Binding-site contacts:
Ligand atom C38 contacts residue GLY31 of chain 1.C at 3.3 Å.
Ligand atom C34 contacts residue THR252 of chain 1.C at 3.1 Å.
Ligand atom O5 contacts residue GLN93 of chain 1.C at 3.3 Å (h-bond).
Ligand atom C43 contacts residue ARG255 of chain 1.C at 3.4 Å.
Ligand atom C3 contacts residue ASP248 of chain 1.C at 3.4 Å.
Ligand atom C22 contacts residue GLY94 of chain 1.C at 3.5 Å.
Ligand atom C24 contacts residue LYS127 of chain 1.C at 3.4 Å.
Ligand atom O1 contacts residue ASP248 of chain 1.C at 2.6 Å (salt-bridge).
Ligand atom C11 contacts residue GLY54 of chain 1.C at 3.5 Å.
Ligand atom C2 contacts residue GLY54 of chain 1.C at 3.5 Å.
Ligand atom C16 contacts residue TYR91 of chain 1.C at 3.3 Å (hydrophobic).
Ligand atom F2 contacts residue GLY94 of chain 1.C at 2.5 Å.
Ligand atom O4 contacts residue TYR218 of chain 1.C at 2.8 Å (h-bond).
Ligand atom O6 contacts residue THR252 of chain 1.C at 2.8 Å (h-bond).
Ligand atom O7 contacts residue ASN253 of chain 1.C at 3.0 Å (h-bond).
Ligand atom O3 contacts residue THR92 of chain 1.C at 3.0 Å (h-bond).
Ligand atom F2 contacts residue LYS127 of chain 1.C at 2.8 Å.
Ligand atom O3 contacts residue TYR91 of chain 1.C at 3.1 Å.
Ligand atom O1 contacts residue ASP52 of chain 1.C at 2.6 Å (salt-bridge).
Ligand atom O8 contacts residue SER345 of chain 1.C at 3.2 Å (h-bond).
Ligand atom O5 contacts residue THR92 of chain 1.C at 3.4 Å.
Ligand atom C8 contacts residue PRO90 of chain 1.C at 3.4 Å (hydrophobic).
Ligand atom O7 contacts residue THR252 of chain 1.C at 3.2 Å (h-bond).
Ligand atom F1 contacts residue ILE130 of chain 1.C at 3.0 Å.
Ligand atom C6 contacts residue ASP52 of chain 1.C at 3.4 Å.
Ligand atom N4 contacts residue GLY250 of chain 1.C at 3.1 Å (h-bond).
Ligand atom N3 contacts residue PRO90 of chain 1.C at 2.9 Å (h-bond).
Ligand atom C42 contacts residue GLY250 of chain 1.C at 3.4 Å.
Ligand atom C24 contacts residue GLN93 of chain 1.C at 3.4 Å.
Ligand atom N1 contacts residue GLY250 of chain 1.C at 3.1 Å (h-bond).
Ligand atom C19 contacts residue PRO90 of chain 1.C at 3.5 Å (hydrophobic).
Ligand atom F2 contacts residue GLN93 of chain 1.C at 2.8 Å.
Ligand atom N2 contacts residue GLY54 of chain 1.C at 3.2 Å (h-bond).
Ligand atom O8 contacts residue ASN253 of chain 1.C at 3.4 Å (h-bond).
Ligand atom O8 contacts residue ARG255 of chain 1.C at 3.1 Å.
Ligand atom C23 contacts residue LYS127 of chain 1.C at 3.4 Å.
Ligand atom C23 contacts residue GLY94 of chain 1.C at 3.4 Å.
Ligand atom C41 contacts residue SER249 of chain 1.C at 3.3 Å.
Ligand atom C38 contacts residue GLY33 of chain 1.C at 3.4 Å.
Ligand atom C29 contacts residue GLY250 of chain 1.C at 3.1 Å.

Sequence of chain 1.C:
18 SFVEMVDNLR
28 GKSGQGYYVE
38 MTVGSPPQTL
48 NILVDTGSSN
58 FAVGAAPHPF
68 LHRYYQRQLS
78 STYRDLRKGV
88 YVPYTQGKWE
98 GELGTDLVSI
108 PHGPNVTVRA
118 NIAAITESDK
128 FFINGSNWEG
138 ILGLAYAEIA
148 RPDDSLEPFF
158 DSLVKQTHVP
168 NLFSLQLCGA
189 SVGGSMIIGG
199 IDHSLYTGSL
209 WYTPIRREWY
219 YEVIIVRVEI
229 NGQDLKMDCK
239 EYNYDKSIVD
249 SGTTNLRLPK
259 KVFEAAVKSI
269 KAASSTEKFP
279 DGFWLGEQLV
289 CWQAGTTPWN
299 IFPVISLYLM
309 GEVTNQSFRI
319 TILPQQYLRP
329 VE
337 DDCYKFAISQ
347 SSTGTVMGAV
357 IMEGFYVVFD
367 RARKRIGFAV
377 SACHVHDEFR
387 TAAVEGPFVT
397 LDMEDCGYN

The small molecule below binds the protein below.
Small molecule (SMILES): CC(C)[C@H](NC(=O)[C@H](C)C[C@H](O)[C@H](COCc1cc(F)cc(F)c1)NC(=O)c1cc(C(=O)N[C@H](C)c2ccccc2)cc(N(C)S(C)(=O)=O)c1)C(=O)NCc1ccccc1